The protein below binds the small molecule below.
Small molecule (SMILES): N[C@@H](CO)C(=O)O

Binding-site contacts:
Ligand atom CA contacts residue GLY37 of chain 1.A at 3.3 Å.
Ligand atom N contacts residue THR1 of chain 1.C at 3.6 Å.
Ligand atom N contacts residue THR221 of chain 1.A at 3.8 Å.
Ligand atom O contacts residue GLY79 of chain 1.A at 2.9 Å (h-bond).
Ligand atom CB contacts residue ASP218 of chain 1.A at 3.8 Å.
Ligand atom OG contacts residue ASP218 of chain 1.A at 3.5 Å (salt-bridge).
Ligand atom CB contacts residue GLY37 of chain 1.A at 3.7 Å.
Ligand atom C contacts residue THR1 of chain 1.C at 1.3 Å.
Ligand atom CB contacts residue PHE193 of chain 1.A at 3.8 Å (hydrophobic).
Ligand atom CB contacts residue THR1 of chain 1.C at 3.2 Å.
Ligand atom CA contacts residue ASP218 of chain 1.A at 3.7 Å.
Ligand atom N contacts residue ASP218 of chain 1.A at 3.1 Å (salt-bridge).
Ligand atom C contacts residue TYR78 of chain 1.A at 4.2 Å (hydrophobic).
Ligand atom C contacts residue GLY37 of chain 1.A at 3.7 Å.
Ligand atom OG contacts residue ILE303 of chain 1.A at 3.7 Å.
Ligand atom CA contacts residue THR1 of chain 1.C at 2.4 Å.
Ligand atom OG contacts residue ILE216 of chain 1.A at 3.6 Å.
Ligand atom CB contacts residue ILE216 of chain 1.A at 4.0 Å (hydrophobic).
Ligand atom C contacts residue GLY79 of chain 1.A at 4.1 Å.
Ligand atom O contacts residue TYR78 of chain 1.A at 3.5 Å.
Ligand atom O contacts residue THR1 of chain 1.C at 2.3 Å (h-bond).

Sequence of chain 1.A:
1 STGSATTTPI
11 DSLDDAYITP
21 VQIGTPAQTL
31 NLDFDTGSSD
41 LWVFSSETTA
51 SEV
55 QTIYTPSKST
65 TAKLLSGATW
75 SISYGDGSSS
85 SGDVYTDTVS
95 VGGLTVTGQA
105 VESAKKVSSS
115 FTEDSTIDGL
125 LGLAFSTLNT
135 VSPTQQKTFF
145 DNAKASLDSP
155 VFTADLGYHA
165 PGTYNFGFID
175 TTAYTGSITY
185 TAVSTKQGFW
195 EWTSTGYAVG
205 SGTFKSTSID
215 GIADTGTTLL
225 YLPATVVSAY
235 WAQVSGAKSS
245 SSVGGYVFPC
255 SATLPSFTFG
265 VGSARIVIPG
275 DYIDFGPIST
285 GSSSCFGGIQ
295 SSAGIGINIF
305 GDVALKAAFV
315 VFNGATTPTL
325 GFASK